This protein binds this small molecule.
Small molecule (SMILES): CC(=O)N[C@@H]1[C@@H](O)[C@H](O)[C@@H](CO)O[C@H]1O

Binding-site contacts:
Ligand atom C2 contacts residue ASN215 of chain 3.A at 2.5 Å.
Ligand atom C4 contacts residue ASN215 of chain 3.A at 4.2 Å.
Ligand atom O5 contacts residue ASN215 of chain 3.A at 2.3 Å (h-bond).
Ligand atom O7 contacts residue ASN215 of chain 3.A at 3.6 Å.
Ligand atom C8 contacts residue ASN108 of chain 3.A at 3.3 Å.
Ligand atom C3 contacts residue ASN215 of chain 3.A at 3.8 Å.
Ligand atom C7 contacts residue ASN108 of chain 3.A at 3.6 Å.
Ligand atom C8 contacts residue LYS190 of chain 3.A at 3.5 Å.
Ligand atom C6 contacts residue SER217 of chain 3.A at 3.9 Å.
Ligand atom C1 contacts residue ASN215 of chain 3.A at 1.4 Å.
Ligand atom C1 contacts residue CYS216 of chain 3.A at 4.4 Å (hydrophobic).
Ligand atom C5 contacts residue CYS216 of chain 3.A at 4.2 Å (hydrophobic).
Ligand atom O7 contacts residue LYS190 of chain 3.A at 3.2 Å.
Ligand atom N2 contacts residue ASN215 of chain 3.A at 3.0 Å (h-bond).
Ligand atom C7 contacts residue MET110 of chain 3.A at 4.2 Å (hydrophobic).
Ligand atom C5 contacts residue ASN215 of chain 3.A at 3.6 Å.
Ligand atom C2 contacts residue ASN108 of chain 3.A at 3.9 Å.
Ligand atom C8 contacts residue MET110 of chain 3.A at 3.8 Å (hydrophobic).
Ligand atom O5 contacts residue CYS216 of chain 3.A at 3.9 Å.
Ligand atom O6 contacts residue VAL226 of chain 3.A at 4.3 Å.
Ligand atom N2 contacts residue ASN108 of chain 3.A at 2.9 Å (h-bond).
Ligand atom C7 contacts residue LYS190 of chain 3.A at 3.8 Å.
Ligand atom C6 contacts residue CYS216 of chain 3.A at 4.2 Å (hydrophobic).
Ligand atom O6 contacts residue SER217 of chain 3.A at 4.1 Å.
Ligand atom O5 contacts residue VAL226 of chain 3.A at 4.2 Å.
Ligand atom C7 contacts residue ASN215 of chain 3.A at 3.6 Å.

Sequence of chain 3.A:
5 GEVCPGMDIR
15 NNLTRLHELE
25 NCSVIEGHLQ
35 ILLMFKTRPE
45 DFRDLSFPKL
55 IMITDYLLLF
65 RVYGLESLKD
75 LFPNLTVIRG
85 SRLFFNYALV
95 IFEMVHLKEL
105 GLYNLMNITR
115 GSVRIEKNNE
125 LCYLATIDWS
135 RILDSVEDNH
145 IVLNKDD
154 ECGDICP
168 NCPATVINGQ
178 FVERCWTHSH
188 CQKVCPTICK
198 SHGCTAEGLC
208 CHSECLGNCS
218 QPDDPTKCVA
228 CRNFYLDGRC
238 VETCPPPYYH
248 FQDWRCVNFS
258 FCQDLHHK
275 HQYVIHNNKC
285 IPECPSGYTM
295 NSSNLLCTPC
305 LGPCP